The protein below binds the small molecule below.
Small molecule (SMILES): COc1ccc(CC[C@H]2OC(=O)[C@@H]3CCCCN3C(=O)[C@@H](C3CCCCC3)NC(=O)C3(CC3)NC(=O)COc3cccc2c3)cc1OC

Sequence of chain 1.A:
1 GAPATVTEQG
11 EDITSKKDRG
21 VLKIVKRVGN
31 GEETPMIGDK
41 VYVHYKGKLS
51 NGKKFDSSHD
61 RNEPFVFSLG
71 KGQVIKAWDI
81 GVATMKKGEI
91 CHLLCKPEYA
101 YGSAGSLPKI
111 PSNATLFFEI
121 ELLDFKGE

Binding-site contacts:
Ligand atom O contacts residue VAL74 of chain 1.A at 3.5 Å.
Ligand atom CAS contacts residue VAL74 of chain 1.A at 3.5 Å (hydrophobic).
Ligand atom OBI contacts residue TYR101 of chain 1.A at 2.7 Å (h-bond).
Ligand atom CBL contacts residue TYR45 of chain 1.A at 3.4 Å (hydrophobic).
Ligand atom CAA contacts residue GLN73 of chain 1.A at 3.4 Å.
Ligand atom CBV contacts residue SER58 of chain 1.A at 3.5 Å.
Ligand atom OAL contacts residue TYR101 of chain 1.A at 3.1 Å (h-bond).
Ligand atom CAS contacts residue GLY72 of chain 1.A at 3.8 Å.
Ligand atom CBG contacts residue TYR101 of chain 1.A at 3.4 Å (hydrophobic).
Ligand atom CAC contacts residue PHE65 of chain 1.A at 3.8 Å (hydrophobic).
Ligand atom OAJ contacts residue TYR45 of chain 1.A at 3.6 Å (h-bond).
Ligand atom CAW contacts residue GLY72 of chain 1.A at 3.2 Å.
Ligand atom OBN contacts residue TYR45 of chain 1.A at 2.7 Å (h-bond).
Ligand atom O contacts residue ILE75 of chain 1.A at 3.0 Å (h-bond).
Ligand atom CAY contacts residue TYR45 of chain 1.A at 3.7 Å (hydrophobic).
Ligand atom OAU contacts residue VAL74 of chain 1.A at 3.6 Å.
Ligand atom CAR contacts residue VAL74 of chain 1.A at 3.8 Å (hydrophobic).
Ligand atom CAY contacts residue TRP78 of chain 1.A at 3.7 Å (hydrophobic).
Ligand atom CAY contacts residue PHE65 of chain 1.A at 3.9 Å (hydrophobic).
Ligand atom CAW contacts residue VAL74 of chain 1.A at 3.4 Å (hydrophobic).
Ligand atom OAV contacts residue ILE75 of chain 1.A at 3.8 Å.
Ligand atom CBV contacts residue TYR45 of chain 1.A at 3.7 Å (hydrophobic).
Ligand atom CB contacts residue TRP78 of chain 1.A at 3.4 Å (hydrophobic).
Ligand atom CBQ contacts residue PHE118 of chain 1.A at 3.7 Å (hydrophobic).
Ligand atom CBS contacts residue LYS48 of chain 1.A at 3.7 Å.
Ligand atom CAT contacts residue GLN73 of chain 1.A at 3.5 Å.
Ligand atom CAX contacts residue ALA100 of chain 1.A at 3.6 Å (hydrophobic).
Ligand atom CAS contacts residue GLN73 of chain 1.A at 3.7 Å.
Ligand atom CBU contacts residue SER58 of chain 1.A at 3.3 Å.
Ligand atom CBD contacts residue PHE65 of chain 1.A at 3.7 Å (hydrophobic).
Ligand atom CAX contacts residue TYR101 of chain 1.A at 3.6 Å (hydrophobic).
Ligand atom OBI contacts residue PHE118 of chain 1.A at 3.8 Å.
Ligand atom CAK contacts residue TYR101 of chain 1.A at 3.8 Å (hydrophobic).
Ligand atom CBD contacts residue TRP78 of chain 1.A at 3.6 Å (hydrophobic).
Ligand atom CAB contacts residue PHE65 of chain 1.A at 3.6 Å (hydrophobic).
Ligand atom CAQ contacts residue ILE75 of chain 1.A at 3.8 Å (hydrophobic).
Ligand atom CAM contacts residue TYR101 of chain 1.A at 3.3 Å (hydrophobic).
Ligand atom CBT contacts residue LYS48 of chain 1.A at 3.9 Å.
Ligand atom C contacts residue TYR101 of chain 1.A at 3.5 Å (hydrophobic).
Ligand atom CBR contacts residue LYS109 of chain 1.A at 3.6 Å.